Binding-site contacts:
Ligand atom N2 contacts residue ASN339 of chain 1.B at 2.9 Å (h-bond).
Ligand atom C5 contacts residue SER341 of chain 1.B at 3.8 Å.
Ligand atom O6 contacts residue SER341 of chain 1.B at 3.8 Å.
Ligand atom O5 contacts residue SER341 of chain 1.B at 3.7 Å.
Ligand atom C3 contacts residue ASN339 of chain 1.B at 3.8 Å.
Ligand atom C1 contacts residue SER341 of chain 1.B at 3.8 Å.
Ligand atom C5 contacts residue ASN339 of chain 1.B at 3.7 Å.
Ligand atom C8 contacts residue PHE330 of chain 1.B at 3.4 Å (hydrophobic).
Ligand atom C4 contacts residue ASN339 of chain 1.B at 4.2 Å.
Ligand atom C7 contacts residue ASN339 of chain 1.B at 3.8 Å.
Ligand atom C7 contacts residue PHE330 of chain 1.B at 4.4 Å (hydrophobic).
Ligand atom C1 contacts residue ASN339 of chain 1.B at 1.4 Å.
Ligand atom O5 contacts residue ASN339 of chain 1.B at 2.4 Å (h-bond).
Ligand atom C8 contacts residue THR332 of chain 1.B at 4.2 Å.
Ligand atom O7 contacts residue ASN339 of chain 1.B at 4.3 Å.
Ligand atom C6 contacts residue SER341 of chain 1.B at 4.1 Å.
Ligand atom C2 contacts residue ASN339 of chain 1.B at 2.5 Å.

A small-molecule ligand and the protein it binds are described below.
Small molecule (SMILES): CC(=O)N[C@@H]1[C@@H](O)[C@H](O)[C@@H](CO)O[C@H]1O

Sequence of chain 1.B:
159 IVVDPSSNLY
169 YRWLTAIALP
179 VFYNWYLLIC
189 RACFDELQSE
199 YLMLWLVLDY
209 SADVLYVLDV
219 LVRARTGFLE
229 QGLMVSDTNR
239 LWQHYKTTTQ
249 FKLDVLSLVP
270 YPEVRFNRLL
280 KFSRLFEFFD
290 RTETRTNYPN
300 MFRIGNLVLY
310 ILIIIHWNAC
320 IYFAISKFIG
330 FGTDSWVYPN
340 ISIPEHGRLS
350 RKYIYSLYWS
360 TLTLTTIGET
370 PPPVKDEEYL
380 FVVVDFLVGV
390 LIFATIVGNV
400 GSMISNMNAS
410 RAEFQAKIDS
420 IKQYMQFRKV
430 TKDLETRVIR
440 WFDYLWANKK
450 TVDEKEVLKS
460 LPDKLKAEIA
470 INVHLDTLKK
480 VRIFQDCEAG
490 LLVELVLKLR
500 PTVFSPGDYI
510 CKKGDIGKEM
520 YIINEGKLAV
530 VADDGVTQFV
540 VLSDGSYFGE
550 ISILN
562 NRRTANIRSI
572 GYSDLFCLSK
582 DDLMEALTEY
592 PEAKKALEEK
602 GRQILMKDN